Sequence of chain 1.A:
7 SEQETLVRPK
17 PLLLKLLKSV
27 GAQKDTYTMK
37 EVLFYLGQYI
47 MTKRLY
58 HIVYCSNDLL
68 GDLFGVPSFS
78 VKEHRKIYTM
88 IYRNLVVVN

A small-molecule ligand and the protein it binds are described below.
Small molecule (SMILES): CC[C@@H](C(=O)OC(C)(C)C)N1C(=O)[C@@H](CC(=O)O)C[C@H](c2cccc(Cl)c2)[C@H]1c1ccc(Cl)cc1

Binding-site contacts:
Ligand atom C15 contacts residue HIS81 of chain 1.A at 3.9 Å.
Ligand atom O2 contacts residue HIS81 of chain 1.A at 2.9 Å (h-bond).
Ligand atom O5 contacts residue GLY43 of chain 1.A at 3.9 Å.
Ligand atom C21 contacts residue HIS81 of chain 1.A at 3.6 Å.
Ligand atom C20 contacts residue SO41 of chain 1.D at 3.8 Å.
Ligand atom CL2 contacts residue ILE84 of chain 1.A at 3.6 Å.
Ligand atom C19 contacts residue HIS81 of chain 1.A at 4.0 Å.
Ligand atom C14 contacts residue HIS81 of chain 1.A at 3.9 Å.
Ligand atom CL2 contacts residue HIS81 of chain 1.A at 3.5 Å.
Ligand atom C2 contacts residue ILE46 of chain 1.A at 3.7 Å (hydrophobic).
Ligand atom C18 contacts residue HIS81 of chain 1.A at 3.8 Å.
Ligand atom C19 contacts residue SO41 of chain 1.D at 4.0 Å.
Ligand atom C5 contacts residue LEU39 of chain 1.A at 3.4 Å (hydrophobic).
Ligand atom C23 contacts residue TYR52 of chain 1.A at 3.9 Å (hydrophobic).
Ligand atom C13 contacts residue VAL78 of chain 1.A at 3.5 Å (hydrophobic).
Ligand atom C4 contacts residue LEU39 of chain 1.A at 3.5 Å (hydrophobic).
Ligand atom C20 contacts residue HIS81 of chain 1.A at 3.9 Å.
Ligand atom C22 contacts residue HIS81 of chain 1.A at 3.5 Å.
Ligand atom CL1 contacts residue ILE46 of chain 1.A at 3.7 Å.
Ligand atom O2 contacts residue LYS79 of chain 1.A at 3.2 Å.
Ligand atom C1 contacts residue ILE46 of chain 1.A at 3.9 Å (hydrophobic).
Ligand atom CL2 contacts residue LEU39 of chain 1.A at 3.8 Å.
Ligand atom O2 contacts residue VAL78 of chain 1.A at 3.2 Å (h-bond).
Ligand atom CL1 contacts residue PHE71 of chain 1.A at 3.9 Å.
Ligand atom C19 contacts residue LEU39 of chain 1.A at 4.0 Å (hydrophobic).
Ligand atom C10 contacts residue TYR52 of chain 1.A at 3.8 Å (hydrophobic).
Ligand atom C23 contacts residue VAL78 of chain 1.A at 3.8 Å (hydrophobic).
Ligand atom C25 contacts residue PHE40 of chain 1.A at 4.0 Å (hydrophobic).
Ligand atom C2 contacts residue ILE84 of chain 1.A at 3.7 Å (hydrophobic).
Ligand atom O3 contacts residue LYS79 of chain 1.A at 2.7 Å (salt-bridge).
Ligand atom C20 contacts residue LEU39 of chain 1.A at 3.6 Å (hydrophobic).
Ligand atom CL1 contacts residue ILE84 of chain 1.A at 3.9 Å.
Ligand atom C14 contacts residue VAL78 of chain 1.A at 3.7 Å (hydrophobic).
Ligand atom C21 contacts residue LEU39 of chain 1.A at 3.9 Å (hydrophobic).
Ligand atom C20 contacts residue TYR85 of chain 1.A at 3.9 Å (hydrophobic).
Ligand atom C16 contacts residue HIS81 of chain 1.A at 3.8 Å.
Ligand atom C26 contacts residue PHE40 of chain 1.A at 3.7 Å (hydrophobic).
Ligand atom C14 contacts residue LYS79 of chain 1.A at 3.3 Å.
Ligand atom CL2 contacts residue TYR85 of chain 1.A at 4.0 Å.
Ligand atom C17 contacts residue HIS81 of chain 1.A at 3.5 Å.